Sequence of chain 1.A:
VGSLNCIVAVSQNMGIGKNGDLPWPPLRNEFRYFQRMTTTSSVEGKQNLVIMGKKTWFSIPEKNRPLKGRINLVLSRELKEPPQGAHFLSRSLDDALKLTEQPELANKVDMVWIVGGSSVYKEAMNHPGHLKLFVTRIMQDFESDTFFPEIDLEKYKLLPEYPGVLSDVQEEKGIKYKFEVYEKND

The protein below binds the small molecule below.
Small molecule (SMILES): Nc1nc(=O)c2c([nH]1)NC[C@@H](CCc1ccc(C(=O)N[C@@H](CCC(=O)O)C(=O)O)cc1)C2

Binding-site contacts:
Ligand atom C7 contacts residue NAP1 of chain 1.C at 3.0 Å.
Ligand atom C16 contacts residue PHE35 of chain 1.A at 3.5 Å (hydrophobic).
Ligand atom O1 contacts residue ARG71 of chain 1.A at 2.8 Å (salt-bridge).
Ligand atom O4 contacts residue LEU23 of chain 1.A at 3.7 Å.
Ligand atom O contacts residue ASN65 of chain 1.A at 3.2 Å (h-bond).
Ligand atom C10 contacts residue THR57 of chain 1.A at 3.7 Å.
Ligand atom CT contacts residue ARG71 of chain 1.A at 3.5 Å.
Ligand atom N contacts residue LEU68 of chain 1.A at 3.5 Å.
Ligand atom NA2 contacts residue VAL9 of chain 1.A at 3.7 Å.
Ligand atom N3 contacts residue ALA10 of chain 1.A at 3.7 Å.
Ligand atom CD contacts residue PHE32 of chain 1.A at 3.4 Å (hydrophobic).
Ligand atom O1 contacts residue PHE35 of chain 1.A at 3.2 Å.
Ligand atom C5 contacts residue NAP1 of chain 1.C at 3.6 Å.
Ligand atom O2 contacts residue ARG71 of chain 1.A at 2.9 Å (salt-bridge).
Ligand atom C9 contacts residue NAP1 of chain 1.C at 3.6 Å.
Ligand atom N3 contacts residue GLU31 of chain 1.A at 2.7 Å (salt-bridge).
Ligand atom OE1 contacts residue PHE32 of chain 1.A at 3.4 Å.
Ligand atom N8 contacts residue TYR122 of chain 1.A at 3.6 Å.
Ligand atom C8A contacts residue PHE35 of chain 1.A at 3.5 Å (hydrophobic).
Ligand atom C4 contacts residue GLU31 of chain 1.A at 3.4 Å.
Ligand atom N1 contacts residue ALA10 of chain 1.A at 3.6 Å (h-bond).
Ligand atom O4 contacts residue GLU31 of chain 1.A at 3.4 Å (salt-bridge).
Ligand atom OE1 contacts residue PHE35 of chain 1.A at 3.6 Å.
Ligand atom N1 contacts residue PHE35 of chain 1.A at 3.5 Å.
Ligand atom O4 contacts residue PHE32 of chain 1.A at 3.5 Å.
Ligand atom NA2 contacts residue ILE8 of chain 1.A at 3.7 Å.
Ligand atom N8 contacts residue ILE8 of chain 1.A at 3.1 Å (h-bond).
Ligand atom C2 contacts residue GLU31 of chain 1.A at 3.5 Å.
Ligand atom NA2 contacts residue GLU31 of chain 1.A at 2.8 Å (salt-bridge).
Ligand atom N8 contacts residue PHE35 of chain 1.A at 3.7 Å.
Ligand atom N1 contacts residue NAP1 of chain 1.C at 3.6 Å.
Ligand atom OE2 contacts residue PHE32 of chain 1.A at 3.4 Å.
Ligand atom O2 contacts residue GLN36 of chain 1.A at 3.6 Å.
Ligand atom NA2 contacts residue THR137 of chain 1.A at 3.5 Å (h-bond).
Ligand atom C8A contacts residue NAP1 of chain 1.C at 3.0 Å.
Ligand atom C7 contacts residue VAL116 of chain 1.A at 3.4 Å (hydrophobic).
Ligand atom C4A contacts residue NAP1 of chain 1.C at 3.3 Å.
Ligand atom N1 contacts residue VAL9 of chain 1.A at 3.5 Å.
Ligand atom C7 contacts residue TYR122 of chain 1.A at 3.7 Å (hydrophobic).
Ligand atom N8 contacts residue NAP1 of chain 1.C at 2.9 Å (h-bond).